Sequence of chain 1.D:
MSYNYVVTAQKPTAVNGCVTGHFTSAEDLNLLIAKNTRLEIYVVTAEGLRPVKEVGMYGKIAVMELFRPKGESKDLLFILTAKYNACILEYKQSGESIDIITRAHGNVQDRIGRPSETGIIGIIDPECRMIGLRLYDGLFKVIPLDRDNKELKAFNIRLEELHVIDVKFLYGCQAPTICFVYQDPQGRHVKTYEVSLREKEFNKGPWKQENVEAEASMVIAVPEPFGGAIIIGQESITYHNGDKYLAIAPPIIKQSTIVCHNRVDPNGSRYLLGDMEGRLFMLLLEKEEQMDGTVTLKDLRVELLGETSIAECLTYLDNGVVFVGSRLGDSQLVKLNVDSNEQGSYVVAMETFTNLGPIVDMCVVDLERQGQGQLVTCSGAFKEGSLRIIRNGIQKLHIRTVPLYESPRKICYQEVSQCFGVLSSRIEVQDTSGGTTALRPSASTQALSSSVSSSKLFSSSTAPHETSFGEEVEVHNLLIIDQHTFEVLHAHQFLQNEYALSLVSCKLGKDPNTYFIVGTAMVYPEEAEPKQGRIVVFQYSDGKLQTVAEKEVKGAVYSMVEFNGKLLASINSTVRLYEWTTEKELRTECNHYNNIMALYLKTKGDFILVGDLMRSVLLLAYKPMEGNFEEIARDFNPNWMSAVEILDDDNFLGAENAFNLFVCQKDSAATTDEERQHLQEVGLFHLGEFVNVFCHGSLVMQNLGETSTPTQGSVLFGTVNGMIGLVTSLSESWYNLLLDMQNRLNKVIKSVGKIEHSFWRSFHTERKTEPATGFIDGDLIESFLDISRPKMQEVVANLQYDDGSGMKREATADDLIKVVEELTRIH

The small molecule below binds the protein below.
Small molecule (SMILES): COc1ccccc1CCNC(=O)CNc1nc(NCc2ccc(-c3ccccn3)cc2)c2ncn(C(C)C)c2n1

Binding-site contacts:
Ligand atom C3 contacts residue LEU158 of chain 1.E at 3.6 Å (hydrophobic).
Ligand atom C1 contacts residue LEU158 of chain 1.E at 3.7 Å (hydrophobic).
Ligand atom C22 contacts residue PHE649 of chain 1.D at 3.9 Å (hydrophobic).
Ligand atom C31 contacts residue GLU27 of chain 1.E at 3.7 Å.
Ligand atom C22 contacts residue ARG628 of chain 1.D at 3.8 Å.
Ligand atom C13 contacts residue ASP111 of chain 1.E at 3.7 Å.
Ligand atom C7 contacts residue PHE105 of chain 1.E at 3.6 Å (hydrophobic).
Ligand atom N5 contacts residue LEU158 of chain 1.E at 3.9 Å.
Ligand atom C7 contacts residue LYS48 of chain 1.E at 3.4 Å.
Ligand atom C23 contacts residue ILE25 of chain 1.E at 3.0 Å (hydrophobic).
Ligand atom C8 contacts residue LYS48 of chain 1.E at 3.3 Å.
Ligand atom N4 contacts residue LEU158 of chain 1.E at 3.8 Å.
Ligand atom C15 contacts residue ILE25 of chain 1.E at 3.8 Å (hydrophobic).
Ligand atom C23 contacts residue GLY26 of chain 1.E at 3.3 Å.
Ligand atom C21 contacts residue ILE25 of chain 1.E at 3.6 Å (hydrophobic).
Ligand atom C6 contacts residue PHE105 of chain 1.E at 3.7 Å (hydrophobic).
Ligand atom N4 contacts residue MET108 of chain 1.E at 3.6 Å.
Ligand atom N8 contacts residue GLY26 of chain 1.E at 3.2 Å.
Ligand atom C19 contacts residue ILE25 of chain 1.E at 3.3 Å (hydrophobic).
Ligand atom C7 contacts residue VAL33 of chain 1.E at 3.6 Å (hydrophobic).
Ligand atom C20 contacts residue ILE25 of chain 1.E at 3.6 Å (hydrophobic).
Ligand atom C18 contacts residue ILE25 of chain 1.E at 3.1 Å (hydrophobic).
Ligand atom N7 contacts residue ILE25 of chain 1.E at 3.2 Å (h-bond).
Ligand atom C21 contacts residue PHE649 of chain 1.D at 3.8 Å (hydrophobic).
Ligand atom N5 contacts residue MET108 of chain 1.E at 2.9 Å (h-bond).
Ligand atom C5 contacts residue GLU106 of chain 1.E at 3.0 Å.
Ligand atom C9 contacts residue MET108 of chain 1.E at 3.2 Å (hydrophobic).
Ligand atom N4 contacts residue GLU106 of chain 1.E at 3.4 Å (salt-bridge).
Ligand atom C29 contacts residue SER155 of chain 1.E at 3.5 Å.
Ligand atom C31 contacts residue PHE649 of chain 1.D at 3.8 Å (hydrophobic).
Ligand atom C22 contacts residue ILE25 of chain 1.E at 3.4 Å (hydrophobic).
Ligand atom N7 contacts residue ARG628 of chain 1.D at 3.7 Å.
Ligand atom C9 contacts residue HIS110 of chain 1.E at 3.6 Å.
Ligand atom C17 contacts residue ASP109 of chain 1.E at 3.6 Å.
Ligand atom C9 contacts residue ASP111 of chain 1.E at 3.8 Å.
Ligand atom N1 contacts residue LEU158 of chain 1.E at 3.4 Å.
Ligand atom C20 contacts residue ARG647 of chain 1.D at 3.6 Å.
Ligand atom C4 contacts residue LEU158 of chain 1.E at 3.5 Å (hydrophobic).
Ligand atom C21 contacts residue ARG647 of chain 1.D at 3.4 Å.
Ligand atom C18 contacts residue ARG628 of chain 1.D at 3.8 Å.

Sequence of chain 1.E:
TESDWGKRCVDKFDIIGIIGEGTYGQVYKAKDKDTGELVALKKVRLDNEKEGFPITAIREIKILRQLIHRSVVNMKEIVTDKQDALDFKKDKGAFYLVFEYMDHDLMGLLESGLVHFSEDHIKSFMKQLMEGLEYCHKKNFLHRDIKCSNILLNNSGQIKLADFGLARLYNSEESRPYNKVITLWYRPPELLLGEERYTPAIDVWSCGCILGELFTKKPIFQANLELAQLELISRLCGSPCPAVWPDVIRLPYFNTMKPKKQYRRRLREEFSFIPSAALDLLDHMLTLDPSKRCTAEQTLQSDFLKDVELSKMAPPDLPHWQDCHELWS